Binding-site contacts:
Ligand atom C01 contacts residue TYR192 of chain 19.A at 2.9 Å (hydrophobic).
Ligand atom N06 contacts residue LEU101 of chain 19.A at 3.2 Å.
Ligand atom C18 contacts residue LEU182 of chain 19.A at 3.2 Å (hydrophobic).
Ligand atom C09 contacts residue LEU101 of chain 19.A at 3.8 Å (hydrophobic).
Ligand atom C04 contacts residue MET213 of chain 19.A at 3.9 Å (hydrophobic).
Ligand atom C15 contacts residue LEU182 of chain 19.A at 3.7 Å (hydrophobic).
Ligand atom C27 contacts residue PHE180 of chain 19.A at 3.2 Å (hydrophobic).
Ligand atom C01 contacts residue THR207 of chain 19.A at 2.9 Å.
Ligand atom C21 contacts residue ILE123 of chain 19.A at 3.8 Å (hydrophobic).
Ligand atom C12 contacts residue ILE99 of chain 19.A at 3.7 Å (hydrophobic).
Ligand atom C13 contacts residue MET213 of chain 19.A at 3.4 Å (hydrophobic).
Ligand atom C17 contacts residue LEU182 of chain 19.A at 3.7 Å (hydrophobic).
Ligand atom C28 contacts residue ALA167 of chain 19.A at 3.1 Å (hydrophobic).
Ligand atom C09 contacts residue TYR191 of chain 19.A at 3.6 Å (hydrophobic).
Ligand atom N24 contacts residue LEU216 of chain 19.A at 3.5 Å.
Ligand atom C22 contacts residue ILE123 of chain 19.A at 3.6 Å (hydrophobic).
Ligand atom O23 contacts residue LEU216 of chain 19.A at 3.7 Å.
Ligand atom N24 contacts residue PHE180 of chain 19.A at 3.6 Å.
Ligand atom C03 contacts residue ASN211 of chain 19.A at 3.1 Å.
Ligand atom C05 contacts residue LEU101 of chain 19.A at 3.9 Å (hydrophobic).
Ligand atom C25 contacts residue PHE180 of chain 19.A at 3.5 Å (hydrophobic).
Ligand atom C04 contacts residue ASN211 of chain 19.A at 3.4 Å.
Ligand atom C18 contacts residue ILE99 of chain 19.A at 3.8 Å (hydrophobic).
Ligand atom C17 contacts residue ILE99 of chain 19.A at 3.8 Å (hydrophobic).
Ligand atom C19 contacts residue LEU182 of chain 19.A at 3.6 Å (hydrophobic).
Ligand atom O16 contacts residue ILE99 of chain 19.A at 3.6 Å.
Ligand atom C19 contacts residue TYR145 of chain 19.A at 3.2 Å (hydrophobic).
Ligand atom C28 contacts residue TYR145 of chain 19.A at 3.3 Å (hydrophobic).
Ligand atom C22 contacts residue ILE99 of chain 19.A at 3.9 Å (hydrophobic).
Ligand atom N08 contacts residue LEU101 of chain 19.A at 3.8 Å.
Ligand atom C14 contacts residue HIS237 of chain 19.A at 3.5 Å.
Ligand atom C28 contacts residue MET144 of chain 19.A at 3.8 Å (hydrophobic).
Ligand atom O26 contacts residue TYR145 of chain 19.A at 3.2 Å.
Ligand atom C15 contacts residue ILE123 of chain 19.A at 3.6 Å (hydrophobic).
Ligand atom N07 contacts residue LEU101 of chain 19.A at 3.7 Å.
Ligand atom C14 contacts residue SER121 of chain 19.A at 3.5 Å.
Ligand atom O26 contacts residue PHE180 of chain 19.A at 3.7 Å.
Ligand atom C10 contacts residue TYR191 of chain 19.A at 3.7 Å (hydrophobic).
Ligand atom C18 contacts residue TYR145 of chain 19.A at 3.8 Å (hydrophobic).
Ligand atom C28 contacts residue TYR143 of chain 19.A at 3.4 Å (hydrophobic).

This small molecule binds to this protein.
Small molecule (SMILES): CCOc1noc2cc(OCCC3CCN(c4ccc(C)nn4)CC3)ccc12

Sequence of chain 19.A:
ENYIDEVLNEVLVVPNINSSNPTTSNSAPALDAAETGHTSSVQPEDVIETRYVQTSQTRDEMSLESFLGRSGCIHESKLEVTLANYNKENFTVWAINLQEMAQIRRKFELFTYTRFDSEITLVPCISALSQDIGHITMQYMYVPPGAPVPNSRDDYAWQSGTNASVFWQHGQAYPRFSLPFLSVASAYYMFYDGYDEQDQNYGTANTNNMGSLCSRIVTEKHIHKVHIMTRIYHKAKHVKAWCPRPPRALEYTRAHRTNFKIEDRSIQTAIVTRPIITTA